The protein below binds the small molecule below.
Small molecule (SMILES): CCOP(=O)(Cc1ccc(C)cc1)OCC

Binding-site contacts:
Ligand atom C3 contacts residue THR321 of chain 1.A at 4.3 Å.
Ligand atom C7 contacts residue PHE22 of chain 1.A at 4.5 Å (hydrophobic).
Ligand atom C2 contacts residue VAL322 of chain 1.A at 4.4 Å (hydrophobic).
Ligand atom C5 contacts residue ALA64 of chain 1.A at 4.1 Å (hydrophobic).
Ligand atom C8 contacts residue ILE304 of chain 1.A at 4.3 Å (hydrophobic).
Ligand atom C5 contacts residue PHE22 of chain 1.A at 3.7 Å (hydrophobic).
Ligand atom C6 contacts residue PHE22 of chain 1.A at 3.8 Å (hydrophobic).
Ligand atom C4 contacts residue PHE22 of chain 1.A at 3.5 Å (hydrophobic).
Ligand atom C11 contacts residue ALA318 of chain 1.A at 4.3 Å (hydrophobic).
Ligand atom C8 contacts residue PHE22 of chain 1.A at 3.5 Å (hydrophobic).
Ligand atom C1 contacts residue PHE22 of chain 1.A at 3.8 Å (hydrophobic).
Ligand atom C2 contacts residue THR321 of chain 1.A at 4.3 Å.
Ligand atom C7 contacts residue VAL322 of chain 1.A at 4.3 Å (hydrophobic).
Ligand atom C2 contacts residue PHE22 of chain 1.A at 3.6 Å (hydrophobic).
Ligand atom C3 contacts residue PHE22 of chain 1.A at 3.5 Å (hydrophobic).
Ligand atom C10 contacts residue ARG67 of chain 1.A at 3.6 Å.
Ligand atom C9 contacts residue ARG67 of chain 1.A at 3.7 Å.
Ligand atom C6 contacts residue GLY65 of chain 1.A at 4.4 Å.
Ligand atom C5 contacts residue GLY65 of chain 1.A at 4.4 Å.

Sequence of chain 1.A:
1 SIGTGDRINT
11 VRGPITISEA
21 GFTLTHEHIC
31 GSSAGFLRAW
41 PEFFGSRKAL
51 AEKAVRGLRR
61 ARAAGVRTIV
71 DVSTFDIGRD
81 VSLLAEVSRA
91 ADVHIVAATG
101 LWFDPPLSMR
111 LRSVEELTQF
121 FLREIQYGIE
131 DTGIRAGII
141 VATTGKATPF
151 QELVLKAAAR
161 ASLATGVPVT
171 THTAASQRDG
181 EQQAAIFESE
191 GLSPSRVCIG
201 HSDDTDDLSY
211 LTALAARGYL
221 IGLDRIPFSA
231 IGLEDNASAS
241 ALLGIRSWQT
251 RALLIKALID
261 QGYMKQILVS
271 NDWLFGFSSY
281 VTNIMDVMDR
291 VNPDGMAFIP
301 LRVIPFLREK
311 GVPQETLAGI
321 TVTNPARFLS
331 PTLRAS